This small molecule binds to this protein.
Small molecule (SMILES): CC(=O)N[C@H]1[C@H](O[C@H]2[C@H](O)[C@@H](NC(C)=O)CO[C@@H]2CO[C@@H]2O[C@@H](C)[C@@H](O)[C@@H](O)[C@@H]2O)O[C@H](CO)[C@@H](O[C@@H]2O[C@H](CO)[C@@H](O)[C@H](O)[C@@H]2O)[C@@H]1O

Binding-site contacts:
Ligand atom C2 contacts residue ASN66 of chain 6.G at 2.2 Å.
Ligand atom O5 contacts residue ASN66 of chain 6.G at 2.2 Å (h-bond).
Ligand atom C5 contacts residue ASN66 of chain 6.G at 3.5 Å.
Ligand atom N2 contacts residue PRO64 of chain 6.G at 4.3 Å.
Ligand atom C1 contacts residue ASN66 of chain 6.G at 1.4 Å.
Ligand atom C4 contacts residue ASN66 of chain 6.G at 4.0 Å.
Ligand atom C7 contacts residue PRO64 of chain 6.G at 3.8 Å (hydrophobic).
Ligand atom C3 contacts residue ASN66 of chain 6.G at 3.6 Å.
Ligand atom N2 contacts residue ILE65 of chain 6.G at 4.4 Å.
Ligand atom C8 contacts residue PRO64 of chain 6.G at 3.4 Å (hydrophobic).
Ligand atom C7 contacts residue ASN66 of chain 6.G at 4.0 Å.
Ligand atom O7 contacts residue PRO64 of chain 6.G at 3.9 Å.
Ligand atom N2 contacts residue ASN66 of chain 6.G at 2.8 Å (h-bond).
Ligand atom C8 contacts residue GLN87 of chain 6.G at 4.5 Å.
Ligand atom O7 contacts residue ASN66 of chain 6.G at 4.3 Å.

Sequence of chain 6.G:
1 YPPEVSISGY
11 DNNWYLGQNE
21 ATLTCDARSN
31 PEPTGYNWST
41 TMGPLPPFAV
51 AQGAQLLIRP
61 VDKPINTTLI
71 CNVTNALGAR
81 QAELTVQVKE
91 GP